Sequence of chain 1.C:
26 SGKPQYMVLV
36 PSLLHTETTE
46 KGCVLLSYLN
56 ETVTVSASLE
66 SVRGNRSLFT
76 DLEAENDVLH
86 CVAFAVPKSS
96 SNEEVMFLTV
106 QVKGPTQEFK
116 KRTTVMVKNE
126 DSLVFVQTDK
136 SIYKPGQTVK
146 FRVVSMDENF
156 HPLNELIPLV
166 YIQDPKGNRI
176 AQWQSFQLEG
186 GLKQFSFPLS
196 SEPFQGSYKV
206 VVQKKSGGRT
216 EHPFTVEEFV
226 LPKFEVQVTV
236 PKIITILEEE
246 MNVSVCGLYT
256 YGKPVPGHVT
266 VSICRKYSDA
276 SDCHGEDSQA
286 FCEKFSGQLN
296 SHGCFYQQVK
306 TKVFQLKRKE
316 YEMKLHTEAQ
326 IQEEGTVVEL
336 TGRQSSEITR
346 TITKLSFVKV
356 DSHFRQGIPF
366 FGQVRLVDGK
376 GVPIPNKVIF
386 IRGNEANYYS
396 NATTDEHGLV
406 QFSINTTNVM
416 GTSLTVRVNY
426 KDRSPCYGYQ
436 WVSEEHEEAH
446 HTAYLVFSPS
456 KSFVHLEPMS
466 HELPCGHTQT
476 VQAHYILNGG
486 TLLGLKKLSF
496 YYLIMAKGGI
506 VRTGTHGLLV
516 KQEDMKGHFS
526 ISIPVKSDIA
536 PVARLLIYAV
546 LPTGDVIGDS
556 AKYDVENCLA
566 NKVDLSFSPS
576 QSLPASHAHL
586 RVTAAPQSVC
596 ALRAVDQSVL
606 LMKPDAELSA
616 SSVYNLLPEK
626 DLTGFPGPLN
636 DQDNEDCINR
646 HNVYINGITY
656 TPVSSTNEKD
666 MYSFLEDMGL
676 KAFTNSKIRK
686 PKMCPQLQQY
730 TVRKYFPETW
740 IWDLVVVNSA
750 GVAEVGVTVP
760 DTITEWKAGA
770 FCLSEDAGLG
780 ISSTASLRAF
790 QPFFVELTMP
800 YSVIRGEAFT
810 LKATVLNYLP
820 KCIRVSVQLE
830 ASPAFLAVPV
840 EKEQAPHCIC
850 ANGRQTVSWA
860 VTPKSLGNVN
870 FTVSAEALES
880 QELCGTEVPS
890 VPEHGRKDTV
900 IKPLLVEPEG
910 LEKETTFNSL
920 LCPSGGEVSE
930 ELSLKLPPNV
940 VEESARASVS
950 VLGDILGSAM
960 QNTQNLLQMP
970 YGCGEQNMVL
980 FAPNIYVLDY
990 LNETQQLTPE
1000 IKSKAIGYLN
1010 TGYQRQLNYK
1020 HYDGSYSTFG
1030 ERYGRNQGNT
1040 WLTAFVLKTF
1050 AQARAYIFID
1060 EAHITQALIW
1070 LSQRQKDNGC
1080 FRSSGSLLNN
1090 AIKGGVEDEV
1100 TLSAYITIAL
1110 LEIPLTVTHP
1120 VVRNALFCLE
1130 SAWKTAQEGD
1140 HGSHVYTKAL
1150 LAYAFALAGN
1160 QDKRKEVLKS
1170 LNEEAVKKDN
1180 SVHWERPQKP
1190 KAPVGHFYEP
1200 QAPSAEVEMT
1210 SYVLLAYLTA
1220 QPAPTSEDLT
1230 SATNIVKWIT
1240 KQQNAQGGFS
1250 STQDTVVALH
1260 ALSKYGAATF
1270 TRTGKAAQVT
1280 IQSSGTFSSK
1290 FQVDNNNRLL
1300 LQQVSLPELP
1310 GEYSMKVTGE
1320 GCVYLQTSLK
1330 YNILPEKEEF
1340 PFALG

Binding-site contacts:
Ligand atom N2 contacts residue ASN70 of chain 1.C at 2.9 Å (h-bond).
Ligand atom C4 contacts residue ASN70 of chain 1.C at 4.2 Å.
Ligand atom C1 contacts residue ASN70 of chain 1.C at 1.4 Å.
Ligand atom C7 contacts residue ASN70 of chain 1.C at 3.4 Å.
Ligand atom O7 contacts residue ASN70 of chain 1.C at 3.6 Å.
Ligand atom O5 contacts residue ASN70 of chain 1.C at 2.4 Å (h-bond).
Ligand atom C5 contacts residue ASN70 of chain 1.C at 3.7 Å.
Ligand atom C3 contacts residue ASN70 of chain 1.C at 3.8 Å.
Ligand atom C2 contacts residue ASN70 of chain 1.C at 2.5 Å.

The protein below binds the small molecule below.
Small molecule (SMILES): CC(=O)N[C@@H]1[C@@H](O)[C@H](O)[C@@H](CO)O[C@H]1O